Sequence of chain 1.A:
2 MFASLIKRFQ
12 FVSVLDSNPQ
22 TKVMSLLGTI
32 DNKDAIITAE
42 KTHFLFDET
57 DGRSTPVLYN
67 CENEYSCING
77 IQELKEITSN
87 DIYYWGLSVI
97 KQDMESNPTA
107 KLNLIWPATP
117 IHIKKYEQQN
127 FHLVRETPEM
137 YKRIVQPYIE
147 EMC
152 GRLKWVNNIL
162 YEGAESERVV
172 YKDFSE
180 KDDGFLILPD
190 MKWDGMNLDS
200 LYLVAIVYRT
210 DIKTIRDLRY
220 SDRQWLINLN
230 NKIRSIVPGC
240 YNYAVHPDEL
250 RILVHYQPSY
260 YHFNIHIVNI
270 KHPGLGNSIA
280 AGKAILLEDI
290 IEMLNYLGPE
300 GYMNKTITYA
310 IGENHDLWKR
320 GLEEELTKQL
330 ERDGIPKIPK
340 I

A protein and the small-molecule ligand that binds it are described below.
Small molecule (SMILES): C[n+]1cn([C@@H]2O[C@H](CO[P](=O)(O)OP(=O)(O)O)[C@@H](O)[C@H]2O)c2nc(N)[nH]c(=O)c21

Sequence of chain 1.B:
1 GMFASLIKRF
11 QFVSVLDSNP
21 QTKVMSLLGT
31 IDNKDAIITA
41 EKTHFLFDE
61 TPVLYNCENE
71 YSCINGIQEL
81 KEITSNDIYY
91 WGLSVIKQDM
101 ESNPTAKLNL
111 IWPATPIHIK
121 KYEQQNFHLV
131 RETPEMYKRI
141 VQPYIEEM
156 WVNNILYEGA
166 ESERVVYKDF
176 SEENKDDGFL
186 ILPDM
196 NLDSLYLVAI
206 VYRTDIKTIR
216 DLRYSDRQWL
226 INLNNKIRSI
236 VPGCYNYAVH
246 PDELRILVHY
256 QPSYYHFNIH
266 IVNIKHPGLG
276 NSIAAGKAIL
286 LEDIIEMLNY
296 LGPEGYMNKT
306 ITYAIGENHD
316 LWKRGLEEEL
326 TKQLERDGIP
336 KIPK

Binding-site contacts:
Ligand atom N2 contacts residue GLU166 of chain 1.A at 2.9 Å (salt-bridge).
Ligand atom C2 contacts residue MET190 of chain 1.A at 3.5 Å (hydrophobic).
Ligand atom O2A contacts residue HIS265 of chain 1.A at 3.2 Å (h-bond).
Ligand atom C4 contacts residue MET190 of chain 1.A at 3.4 Å (hydrophobic).
Ligand atom C2' contacts residue ASP189 of chain 1.A at 3.4 Å.
Ligand atom O3' contacts residue LYS191 of chain 1.A at 2.6 Å (salt-bridge).
Ligand atom C5 contacts residue TRP156 of chain 1.A at 3.3 Å (hydrophobic).
Ligand atom O3A contacts residue SER258 of chain 1.A at 3.5 Å.
Ligand atom O4' contacts residue TRP156 of chain 1.A at 3.5 Å.
Ligand atom O1A contacts residue SER258 of chain 1.A at 3.0 Å (h-bond).
Ligand atom O1B contacts residue HIS254 of chain 1.A at 3.2 Å (h-bond).
Ligand atom C6 contacts residue TRP156 of chain 1.A at 3.1 Å (hydrophobic).
Ligand atom N1 contacts residue GLU166 of chain 1.A at 2.8 Å (salt-bridge).
Ligand atom O6 contacts residue ASN86 of chain 1.B at 3.5 Å (h-bond).
Ligand atom O3' contacts residue HIS265 of chain 1.A at 3.1 Å.
Ligand atom N7 contacts residue TRP156 of chain 1.A at 3.5 Å.
Ligand atom O6 contacts residue TRP156 of chain 1.A at 3.2 Å.
Ligand atom O1A contacts residue TYR259 of chain 1.A at 3.1 Å (h-bond).
Ligand atom O3B contacts residue LYS121 of chain 1.A at 3.1 Å (salt-bridge).
Ligand atom O3B contacts residue SER258 of chain 1.A at 3.1 Å (h-bond).
Ligand atom O3' contacts residue ASP189 of chain 1.A at 2.5 Å (salt-bridge).
Ligand atom N3 contacts residue MET190 of chain 1.A at 3.0 Å (h-bond).
Ligand atom N2 contacts residue PRO188 of chain 1.A at 2.9 Å (h-bond).
Ligand atom N2 contacts residue MET190 of chain 1.A at 3.5 Å (h-bond).
Ligand atom O2' contacts residue LYS191 of chain 1.A at 3.5 Å (salt-bridge).
Ligand atom C3' contacts residue LYS191 of chain 1.A at 3.3 Å.
Ligand atom C3' contacts residue ASP189 of chain 1.A at 3.4 Å.
Ligand atom PB contacts residue SER258 of chain 1.A at 3.4 Å.
Ligand atom O2A contacts residue HIS254 of chain 1.A at 2.8 Å (h-bond).
Ligand atom O2B contacts residue SER258 of chain 1.A at 2.8 Å (h-bond).
Ligand atom C4' contacts residue ASP189 of chain 1.A at 3.4 Å.
Ligand atom N1 contacts residue TRP91 of chain 1.B at 3.6 Å.
Ligand atom O4' contacts residue ASP189 of chain 1.A at 3.6 Å (salt-bridge).
Ligand atom O5' contacts residue HIS265 of chain 1.A at 2.9 Å (h-bond).
Ligand atom C4 contacts residue TRP156 of chain 1.A at 3.6 Å (hydrophobic).
Ligand atom O1B contacts residue LYS191 of chain 1.A at 3.2 Å (salt-bridge).
Ligand atom C1' contacts residue ASP189 of chain 1.A at 3.2 Å.
Ligand atom O2' contacts residue ASP189 of chain 1.A at 2.4 Å (salt-bridge).
Ligand atom CM7 contacts residue TYR89 of chain 1.B at 3.4 Å (hydrophobic).
Ligand atom CM7 contacts residue TRP156 of chain 1.A at 3.4 Å (hydrophobic).